Binding-site contacts:
Ligand atom O2 contacts residue LEU2 of chain 1.A at 4.4 Å.
Ligand atom C3 contacts residue MET1 of chain 1.A at 3.6 Å (hydrophobic).
Ligand atom O1 contacts residue GLU7 of chain 1.A at 3.5 Å (salt-bridge).
Ligand atom C6 contacts residue GLU7 of chain 1.A at 4.2 Å.
Ligand atom C3 contacts residue GLU7 of chain 1.A at 4.3 Å.
Ligand atom O4 contacts residue GLU7 of chain 1.A at 3.4 Å (salt-bridge).
Ligand atom O2 contacts residue MET1 of chain 1.A at 4.4 Å.
Ligand atom C2 contacts residue MET1 of chain 1.A at 3.9 Å (hydrophobic).
Ligand atom C4 contacts residue MET1 of chain 1.A at 3.8 Å (hydrophobic).
Ligand atom Y1 contacts residue GLU7 of chain 1.A at 2.7 Å.
Ligand atom C1 contacts residue MET1 of chain 1.A at 4.1 Å (hydrophobic).
Ligand atom O2 contacts residue GLU7 of chain 1.A at 2.9 Å (salt-bridge).

This protein binds this small molecule.
Small molecule (SMILES): OCC12CO->[Y]34(<-OCCN->31CCO->4)<-OC2

Sequence of chain 1.A:
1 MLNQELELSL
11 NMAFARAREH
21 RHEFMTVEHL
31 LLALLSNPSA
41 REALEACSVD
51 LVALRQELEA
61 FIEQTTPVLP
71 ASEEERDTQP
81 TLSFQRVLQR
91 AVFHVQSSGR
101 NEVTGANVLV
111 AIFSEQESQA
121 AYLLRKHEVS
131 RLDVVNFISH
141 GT